This protein binds this small molecule.
Small molecule (SMILES): NC(=O)c1cc(O)c[n+]([C@@H]2O[C@H](CO[P](=O)(O)O[P](=O)(O)OC[C@H]3O[C@@H](n4cnc5c(N)ncnc54)[C@H](OP(=O)(O)O)[C@@H]3O)[C@@H](O)[C@H]2O)c1

Sequence of chain 3.A:
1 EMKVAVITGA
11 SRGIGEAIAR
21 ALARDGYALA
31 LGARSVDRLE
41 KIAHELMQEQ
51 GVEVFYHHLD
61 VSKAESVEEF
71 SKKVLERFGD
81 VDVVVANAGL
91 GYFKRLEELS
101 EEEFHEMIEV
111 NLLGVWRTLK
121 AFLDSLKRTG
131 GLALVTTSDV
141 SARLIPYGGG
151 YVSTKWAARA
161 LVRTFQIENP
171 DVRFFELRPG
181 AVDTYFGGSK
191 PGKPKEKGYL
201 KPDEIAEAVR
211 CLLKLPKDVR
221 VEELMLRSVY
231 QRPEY

Binding-site contacts:
Ligand atom O1X contacts residue SER11 of chain 3.A at 2.7 Å (h-bond).
Ligand atom N7N contacts residue THR184 of chain 3.A at 3.0 Å (h-bond).
Ligand atom N1A contacts residue VAL61 of chain 3.A at 2.9 Å (h-bond).
Ligand atom N7N contacts residue PHE186 of chain 3.A at 3.1 Å.
Ligand atom C4D contacts residue ASN87 of chain 3.A at 3.1 Å.
Ligand atom O8N contacts residue PRO179 of chain 3.A at 2.6 Å (h-bond).
Ligand atom O3B contacts residue GLY9 of chain 3.A at 3.1 Å (h-bond).
Ligand atom O3 contacts residue THR184 of chain 3.A at 3.3 Å (h-bond).
Ligand atom O1A contacts residue PHE186 of chain 3.A at 3.2 Å (h-bond).
Ligand atom O2B contacts residue SER11 of chain 3.A at 2.9 Å (h-bond).
Ligand atom N6A contacts residue ASP60 of chain 3.A at 2.9 Å (salt-bridge).
Ligand atom O3B contacts residue SER11 of chain 3.A at 2.9 Å (h-bond).
Ligand atom N7A contacts residue ARG34 of chain 3.A at 3.4 Å (salt-bridge).
Ligand atom O2D contacts residue PHE186 of chain 3.A at 3.3 Å.
Ligand atom O2D contacts residue TYR151 of chain 3.A at 2.7 Å (h-bond).
Ligand atom O8N contacts residue SER138 of chain 3.A at 2.5 Å (h-bond).
Ligand atom O4D contacts residue THR136 of chain 3.A at 3.3 Å.
Ligand atom O3D contacts residue LYS155 of chain 3.A at 3.0 Å (salt-bridge).
Ligand atom N1A contacts residue ASP60 of chain 3.A at 3.3 Å.
Ligand atom O3X contacts residue ARG34 of chain 3.A at 2.8 Å (salt-bridge).
Ligand atom O3D contacts residue GLY89 of chain 3.A at 3.3 Å.
Ligand atom C6N contacts residue THR137 of chain 3.A at 3.3 Å.
Ligand atom C4N contacts residue GLY180 of chain 3.A at 3.2 Å.
Ligand atom O1N contacts residue ILE14 of chain 3.A at 2.8 Å (h-bond).
Ligand atom O7N contacts residue VAL182 of chain 3.A at 2.9 Å (h-bond).
Ligand atom O2A contacts residue TYR185 of chain 3.A at 3.0 Å (h-bond).
Ligand atom C3D contacts residue ASN87 of chain 3.A at 3.2 Å.
Ligand atom O2X contacts residue ARG34 of chain 3.A at 3.0 Å (salt-bridge).
Ligand atom O2A contacts residue THR184 of chain 3.A at 3.3 Å.
Ligand atom O1N contacts residue GLY13 of chain 3.A at 3.4 Å.
Ligand atom C6N contacts residue TYR151 of chain 3.A at 3.2 Å (hydrophobic).
Ligand atom C2A contacts residue LEU59 of chain 3.A at 3.1 Å (hydrophobic).
Ligand atom O1X contacts residue SER35 of chain 3.A at 2.7 Å (h-bond).
Ligand atom O2N contacts residue THR184 of chain 3.A at 2.7 Å (h-bond).
Ligand atom C5D contacts residue ASN87 of chain 3.A at 3.3 Å.
Ligand atom O2D contacts residue LYS155 of chain 3.A at 3.0 Å (salt-bridge).
Ligand atom N7N contacts residue VAL182 of chain 3.A at 3.1 Å (h-bond).
Ligand atom O8N contacts residue GOL1 of chain 3.H at 3.3 Å.
Ligand atom O3D contacts residue ASN87 of chain 3.A at 2.8 Å (h-bond).
Ligand atom O2X contacts residue ARG12 of chain 3.A at 2.7 Å (salt-bridge).